Sequence of chain 1.A:
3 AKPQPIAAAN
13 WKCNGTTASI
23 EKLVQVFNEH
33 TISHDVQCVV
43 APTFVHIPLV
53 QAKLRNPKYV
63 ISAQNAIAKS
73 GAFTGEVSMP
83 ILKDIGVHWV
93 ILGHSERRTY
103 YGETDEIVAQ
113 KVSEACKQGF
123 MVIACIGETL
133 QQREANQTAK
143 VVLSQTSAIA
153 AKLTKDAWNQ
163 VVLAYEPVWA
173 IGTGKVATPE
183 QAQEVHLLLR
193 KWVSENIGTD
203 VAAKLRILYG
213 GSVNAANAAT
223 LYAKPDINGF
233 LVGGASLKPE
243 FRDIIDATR

The small molecule below binds the protein below.
Small molecule (SMILES): O=C(O)COP(=O)(O)O

Binding-site contacts:
Ligand atom O2 contacts residue GLU168 of chain 1.A at 3.9 Å.
Ligand atom P contacts residue GLY235 of chain 1.A at 3.7 Å.
Ligand atom O3P contacts residue ILE173 of chain 1.A at 3.6 Å.
Ligand atom C2 contacts residue LYS14 of chain 1.A at 4.0 Å.
Ligand atom O4P contacts residue GLY235 of chain 1.A at 2.9 Å (h-bond).
Ligand atom O3P contacts residue GLY174 of chain 1.A at 2.9 Å (h-bond).
Ligand atom O3P contacts residue GLY213 of chain 1.A at 3.6 Å.
Ligand atom O3P contacts residue ALA172 of chain 1.A at 3.6 Å.
Ligand atom O1P contacts residue PGH1 of chain 1.B at 0.2 Å (h-bond).
Ligand atom O4P contacts residue PGH1 of chain 1.B at 0.1 Å (h-bond).
Ligand atom O3P contacts residue SER214 of chain 1.A at 2.7 Å (h-bond).
Ligand atom P contacts residue PGH1 of chain 1.B at 0.1 Å.
Ligand atom O2P contacts residue GLY174 of chain 1.A at 3.8 Å.
Ligand atom O4P contacts residue GLY236 of chain 1.A at 3.6 Å (h-bond).
Ligand atom O2 contacts residue HIS96 of chain 1.A at 2.7 Å (h-bond).
Ligand atom C1 contacts residue PGH1 of chain 1.B at 0.2 Å.
Ligand atom O1P contacts residue LYS14 of chain 1.A at 3.4 Å (salt-bridge).
Ligand atom P contacts residue GLY236 of chain 1.A at 3.7 Å.
Ligand atom O3P contacts residue PGH1 of chain 1.B at 0.1 Å (h-bond).
Ligand atom C2 contacts residue GLY235 of chain 1.A at 3.7 Å.
Ligand atom C1 contacts residue HIS96 of chain 1.A at 3.5 Å.
Ligand atom O4P contacts residue VAL234 of chain 1.A at 4.0 Å.
Ligand atom C1 contacts residue GLU168 of chain 1.A at 3.5 Å.
Ligand atom O1P contacts residue GLY235 of chain 1.A at 3.4 Å.
Ligand atom O1 contacts residue HIS96 of chain 1.A at 3.4 Å (h-bond).
Ligand atom P contacts residue SER214 of chain 1.A at 3.7 Å.
Ligand atom O2P contacts residue GLY235 of chain 1.A at 3.7 Å.
Ligand atom O2 contacts residue ILE173 of chain 1.A at 3.4 Å.
Ligand atom C1 contacts residue LYS14 of chain 1.A at 3.5 Å.
Ligand atom O2P contacts residue GLY236 of chain 1.A at 2.9 Å (h-bond).
Ligand atom O2P contacts residue PGH1 of chain 1.B at 0.1 Å (h-bond).
Ligand atom O1 contacts residue GLU168 of chain 1.A at 2.7 Å (salt-bridge).
Ligand atom O2 contacts residue LYS14 of chain 1.A at 2.7 Å (salt-bridge).
Ligand atom O2 contacts residue PGH1 of chain 1.B at 0.1 Å (h-bond).
Ligand atom C2 contacts residue PGH1 of chain 1.B at 0.2 Å.
Ligand atom O1P contacts residue ILE173 of chain 1.A at 3.9 Å.
Ligand atom O1 contacts residue PGH1 of chain 1.B at 0.3 Å (h-bond).
Ligand atom P contacts residue GLY174 of chain 1.A at 3.8 Å.
Ligand atom O4P contacts residue SER214 of chain 1.A at 3.5 Å (h-bond).
Ligand atom O1 contacts residue LEU233 of chain 1.A at 3.9 Å.